Sequence of chain 1.A:
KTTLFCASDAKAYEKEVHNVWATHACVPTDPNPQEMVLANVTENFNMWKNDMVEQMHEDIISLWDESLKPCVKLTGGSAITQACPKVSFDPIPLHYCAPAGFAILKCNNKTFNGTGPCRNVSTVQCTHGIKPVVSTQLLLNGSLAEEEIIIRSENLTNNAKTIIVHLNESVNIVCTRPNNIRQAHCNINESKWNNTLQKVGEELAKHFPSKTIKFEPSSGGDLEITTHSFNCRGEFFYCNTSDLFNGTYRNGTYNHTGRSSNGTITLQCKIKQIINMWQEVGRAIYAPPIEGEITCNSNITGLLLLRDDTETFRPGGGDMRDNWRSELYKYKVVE

Binding-site contacts:
Ligand atom N04 contacts residue GLU237 of chain 1.A at 3.4 Å.
Ligand atom F11 contacts residue VAL139 of chain 1.A at 3.5 Å.
Ligand atom F24 contacts residue ARG342 of chain 1.A at 2.8 Å.
Ligand atom N14 contacts residue GLY339 of chain 1.A at 2.9 Å (h-bond).
Ligand atom F32 contacts residue GLN292 of chain 1.A at 3.5 Å.
Ligand atom N36 contacts residue MET290 of chain 1.A at 2.7 Å (h-bond).
Ligand atom O01 contacts residue ASN289 of chain 1.A at 3.6 Å (h-bond).
Ligand atom C07 contacts residue ILE288 of chain 1.A at 3.6 Å (hydrophobic).
Ligand atom N04 contacts residue ASN289 of chain 1.A at 2.8 Å (h-bond).
Ligand atom C19 contacts residue GLY339 of chain 1.A at 3.3 Å.
Ligand atom N38 contacts residue GLU293 of chain 1.A at 3.2 Å (salt-bridge).
Ligand atom O13 contacts residue GLY339 of chain 1.A at 3.4 Å (h-bond).
Ligand atom N36 contacts residue GLU293 of chain 1.A at 3.2 Å (salt-bridge).
Ligand atom C06 contacts residue ASN289 of chain 1.A at 3.0 Å.
Ligand atom C45 contacts residue GLY338 of chain 1.A at 3.5 Å.
Ligand atom C05 contacts residue ASN289 of chain 1.A at 3.4 Å.
Ligand atom O13 contacts residue MET341 of chain 1.A at 3.4 Å.
Ligand atom C10 contacts residue SER242 of chain 1.A at 3.4 Å.
Ligand atom O33 contacts residue ASP340 of chain 1.A at 3.4 Å.
Ligand atom F11 contacts residue SER140 of chain 1.A at 3.5 Å.
Ligand atom O01 contacts residue MET290 of chain 1.A at 3.1 Å (h-bond).
Ligand atom C02 contacts residue MET290 of chain 1.A at 3.5 Å (hydrophobic).
Ligand atom C37 contacts residue MET290 of chain 1.A at 3.2 Å (hydrophobic).
Ligand atom O33 contacts residue GLY339 of chain 1.A at 3.6 Å (h-bond).
Ligand atom F32 contacts residue GLU293 of chain 1.A at 3.1 Å.
Ligand atom N18 contacts residue GLY339 of chain 1.A at 3.2 Å (h-bond).
Ligand atom O20 contacts residue TRP291 of chain 1.A at 3.1 Å (h-bond).
Ligand atom F24 contacts residue ASP340 of chain 1.A at 3.4 Å.
Ligand atom C34 contacts residue GLY339 of chain 1.A at 3.5 Å.
Ligand atom C06 contacts residue ILE288 of chain 1.A at 3.5 Å (hydrophobic).
Ligand atom C16 contacts residue GLY339 of chain 1.A at 3.5 Å.
Ligand atom CL09 contacts residue PHE243 of chain 1.A at 3.5 Å.
Ligand atom C05 contacts residue GLU237 of chain 1.A at 3.6 Å.
Ligand atom C17 contacts residue GLY339 of chain 1.A at 3.3 Å.
Ligand atom C21 contacts residue TRP291 of chain 1.A at 3.2 Å (hydrophobic).
Ligand atom C37 contacts residue GLU293 of chain 1.A at 3.6 Å.
Ligand atom F11 contacts residue SER242 of chain 1.A at 3.2 Å.
Ligand atom CL09 contacts residue ASN244 of chain 1.A at 3.6 Å.
Ligand atom N38 contacts residue GLY295 of chain 1.A at 3.2 Å (h-bond).
Ligand atom N38 contacts residue MET290 of chain 1.A at 2.9 Å (h-bond).

A protein and the small-molecule ligand that binds it are described below.
Small molecule (SMILES): [H]/N=C(/N)NC[C@@H]1[C@@H](NC(=O)C(=O)Nc2ccc(Cl)c(F)c2)c2ccc(CNC)cc2N1C(=O)OCc1c(F)c(F)c(F)c(F)c1F